A small-molecule ligand and the protein it binds are described below.
Small molecule (SMILES): CC(=O)N[C@@H]1[C@@H](O)[C@H](O)[C@@H](CO)O[C@H]1O

Binding-site contacts:
Ligand atom C2 contacts residue ASP99 of chain 1.A at 4.2 Å.
Ligand atom O5 contacts residue ASN98 of chain 1.A at 2.4 Å (h-bond).
Ligand atom C4 contacts residue ASN98 of chain 1.A at 4.3 Å.
Ligand atom C1 contacts residue ASN98 of chain 1.A at 1.4 Å.
Ligand atom C5 contacts residue ASN98 of chain 1.A at 3.7 Å.
Ligand atom C6 contacts residue ASN98 of chain 1.A at 4.2 Å.
Ligand atom C7 contacts residue ASN98 of chain 1.A at 3.6 Å.
Ligand atom N2 contacts residue ASN98 of chain 1.A at 3.0 Å (h-bond).
Ligand atom C8 contacts residue ASN98 of chain 1.A at 3.8 Å.
Ligand atom N2 contacts residue ASP99 of chain 1.A at 3.5 Å.
Ligand atom C3 contacts residue ASN98 of chain 1.A at 3.9 Å.
Ligand atom C2 contacts residue ASN98 of chain 1.A at 2.6 Å.
Ligand atom O7 contacts residue ASP99 of chain 1.A at 3.1 Å (salt-bridge).
Ligand atom C7 contacts residue ASP99 of chain 1.A at 3.7 Å.
Ligand atom C1 contacts residue ASP99 of chain 1.A at 4.5 Å.
Ligand atom O7 contacts residue ASN98 of chain 1.A at 4.4 Å.

Sequence of chain 1.A:
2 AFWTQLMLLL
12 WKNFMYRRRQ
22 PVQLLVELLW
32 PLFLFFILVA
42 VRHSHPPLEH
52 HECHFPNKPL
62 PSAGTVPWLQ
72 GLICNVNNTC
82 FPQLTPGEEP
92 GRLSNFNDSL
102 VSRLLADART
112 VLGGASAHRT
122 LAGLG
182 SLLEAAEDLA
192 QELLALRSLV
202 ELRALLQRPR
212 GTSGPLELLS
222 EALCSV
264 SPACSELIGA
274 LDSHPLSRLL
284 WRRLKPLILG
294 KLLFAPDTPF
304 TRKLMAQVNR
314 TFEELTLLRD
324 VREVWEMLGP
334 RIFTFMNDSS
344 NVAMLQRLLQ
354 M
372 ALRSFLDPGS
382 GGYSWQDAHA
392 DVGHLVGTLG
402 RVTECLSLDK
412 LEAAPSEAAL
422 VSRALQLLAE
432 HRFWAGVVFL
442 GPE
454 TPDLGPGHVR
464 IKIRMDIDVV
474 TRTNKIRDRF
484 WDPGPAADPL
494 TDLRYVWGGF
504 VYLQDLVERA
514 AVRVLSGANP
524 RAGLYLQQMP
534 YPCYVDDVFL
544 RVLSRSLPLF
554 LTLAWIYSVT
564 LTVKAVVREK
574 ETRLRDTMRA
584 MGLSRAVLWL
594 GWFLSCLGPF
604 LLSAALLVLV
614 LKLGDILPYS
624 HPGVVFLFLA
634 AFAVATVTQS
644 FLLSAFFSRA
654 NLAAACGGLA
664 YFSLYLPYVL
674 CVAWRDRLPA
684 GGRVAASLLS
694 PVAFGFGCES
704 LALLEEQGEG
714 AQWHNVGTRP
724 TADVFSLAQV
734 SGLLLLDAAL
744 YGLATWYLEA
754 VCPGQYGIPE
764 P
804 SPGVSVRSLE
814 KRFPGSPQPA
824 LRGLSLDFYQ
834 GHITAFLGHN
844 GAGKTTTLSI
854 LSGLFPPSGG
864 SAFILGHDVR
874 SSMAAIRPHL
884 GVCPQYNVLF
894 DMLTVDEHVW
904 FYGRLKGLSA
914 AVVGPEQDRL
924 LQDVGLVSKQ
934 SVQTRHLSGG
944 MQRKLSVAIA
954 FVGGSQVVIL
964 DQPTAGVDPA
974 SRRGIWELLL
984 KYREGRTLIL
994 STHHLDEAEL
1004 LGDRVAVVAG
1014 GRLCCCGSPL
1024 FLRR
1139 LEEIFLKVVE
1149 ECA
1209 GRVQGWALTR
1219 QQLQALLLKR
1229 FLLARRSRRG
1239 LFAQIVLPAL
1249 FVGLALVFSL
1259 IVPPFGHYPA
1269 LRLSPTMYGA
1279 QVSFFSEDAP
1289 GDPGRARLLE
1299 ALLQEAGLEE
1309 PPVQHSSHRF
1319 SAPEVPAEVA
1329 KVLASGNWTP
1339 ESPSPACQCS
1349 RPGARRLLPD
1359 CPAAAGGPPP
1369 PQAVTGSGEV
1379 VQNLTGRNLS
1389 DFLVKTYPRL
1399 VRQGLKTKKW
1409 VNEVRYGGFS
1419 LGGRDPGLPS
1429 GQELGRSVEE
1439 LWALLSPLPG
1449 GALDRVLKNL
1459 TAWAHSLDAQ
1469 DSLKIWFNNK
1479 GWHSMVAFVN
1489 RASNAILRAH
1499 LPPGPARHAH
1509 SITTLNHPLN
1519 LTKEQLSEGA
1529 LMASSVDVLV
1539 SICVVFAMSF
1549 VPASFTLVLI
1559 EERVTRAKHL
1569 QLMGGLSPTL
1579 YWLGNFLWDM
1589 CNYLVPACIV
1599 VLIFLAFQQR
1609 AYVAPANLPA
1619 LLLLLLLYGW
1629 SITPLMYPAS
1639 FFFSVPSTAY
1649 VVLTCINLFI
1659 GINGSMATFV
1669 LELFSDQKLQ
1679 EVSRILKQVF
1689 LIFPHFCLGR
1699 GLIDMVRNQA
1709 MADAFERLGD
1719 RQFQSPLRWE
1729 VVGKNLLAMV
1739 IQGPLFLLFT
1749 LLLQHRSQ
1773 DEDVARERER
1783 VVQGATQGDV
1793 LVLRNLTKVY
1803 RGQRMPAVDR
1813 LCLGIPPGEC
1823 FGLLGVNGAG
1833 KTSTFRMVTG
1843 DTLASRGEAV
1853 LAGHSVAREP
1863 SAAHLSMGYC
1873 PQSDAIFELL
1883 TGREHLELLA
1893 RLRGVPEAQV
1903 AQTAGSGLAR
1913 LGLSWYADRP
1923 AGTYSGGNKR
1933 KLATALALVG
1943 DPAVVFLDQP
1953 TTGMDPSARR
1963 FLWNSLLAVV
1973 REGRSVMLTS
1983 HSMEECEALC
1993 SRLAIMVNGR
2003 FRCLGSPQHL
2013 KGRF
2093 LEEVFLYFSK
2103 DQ